Sequence of chain 1.A:
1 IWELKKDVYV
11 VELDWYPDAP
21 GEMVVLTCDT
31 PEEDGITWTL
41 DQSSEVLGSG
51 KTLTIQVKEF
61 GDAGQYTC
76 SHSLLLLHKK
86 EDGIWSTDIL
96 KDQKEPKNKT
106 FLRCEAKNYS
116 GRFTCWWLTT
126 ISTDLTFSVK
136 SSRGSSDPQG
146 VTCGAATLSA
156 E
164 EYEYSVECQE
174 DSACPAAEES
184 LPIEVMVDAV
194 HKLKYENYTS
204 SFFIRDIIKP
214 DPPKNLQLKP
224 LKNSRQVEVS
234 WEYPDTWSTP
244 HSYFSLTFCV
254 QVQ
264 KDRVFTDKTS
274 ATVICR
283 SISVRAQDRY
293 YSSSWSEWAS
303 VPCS

Binding-site contacts:
Ligand atom C2 contacts residue ASN200 of chain 1.A at 2.4 Å.
Ligand atom O4 contacts residue TRP2 of chain 1.A at 3.7 Å.
Ligand atom C6 contacts residue HIS83 of chain 1.A at 3.5 Å.
Ligand atom O5 contacts residue TYR198 of chain 1.A at 4.2 Å.
Ligand atom C5 contacts residue TRP2 of chain 1.A at 3.5 Å (hydrophobic).
Ligand atom C7 contacts residue TYR198 of chain 1.A at 4.1 Å (hydrophobic).
Ligand atom O5 contacts residue HIS83 of chain 1.A at 3.6 Å (h-bond).
Ligand atom O7 contacts residue ASN200 of chain 1.A at 3.8 Å.
Ligand atom C3 contacts residue TRP2 of chain 1.A at 4.0 Å (hydrophobic).
Ligand atom C8 contacts residue GLU12 of chain 1.A at 3.8 Å.
Ligand atom C4 contacts residue TRP2 of chain 1.A at 4.0 Å (hydrophobic).
Ligand atom O7 contacts residue TYR198 of chain 1.A at 3.7 Å.
Ligand atom C3 contacts residue ASN200 of chain 1.A at 3.8 Å.
Ligand atom C1 contacts residue TYR198 of chain 1.A at 4.0 Å (hydrophobic).
Ligand atom O6 contacts residue TRP2 of chain 1.A at 3.6 Å.
Ligand atom C5 contacts residue HIS83 of chain 1.A at 4.2 Å.
Ligand atom C6 contacts residue TRP90 of chain 1.A at 3.8 Å (hydrophobic).
Ligand atom C2 contacts residue TYR198 of chain 1.A at 3.9 Å (hydrophobic).
Ligand atom C6 contacts residue TRP2 of chain 1.A at 4.0 Å (hydrophobic).
Ligand atom N2 contacts residue ASN200 of chain 1.A at 2.9 Å (h-bond).
Ligand atom N2 contacts residue TYR198 of chain 1.A at 4.3 Å.
Ligand atom C1 contacts residue ASN200 of chain 1.A at 1.4 Å.
Ligand atom O6 contacts residue GLU12 of chain 1.A at 2.9 Å (salt-bridge).
Ligand atom C1 contacts residue TRP2 of chain 1.A at 3.8 Å (hydrophobic).
Ligand atom O5 contacts residue TRP2 of chain 1.A at 4.0 Å.
Ligand atom C4 contacts residue ASN200 of chain 1.A at 4.2 Å.
Ligand atom C3 contacts residue GLU12 of chain 1.A at 3.8 Å.
Ligand atom O7 contacts residue ASP191 of chain 1.A at 3.5 Å (salt-bridge).
Ligand atom C6 contacts residue GLU12 of chain 1.A at 3.7 Å.
Ligand atom C7 contacts residue GLU12 of chain 1.A at 4.2 Å.
Ligand atom O5 contacts residue ASN200 of chain 1.A at 2.3 Å (h-bond).
Ligand atom O6 contacts residue TRP90 of chain 1.A at 4.1 Å.
Ligand atom C2 contacts residue GLU12 of chain 1.A at 3.7 Å.
Ligand atom O6 contacts residue HIS83 of chain 1.A at 2.7 Å.
Ligand atom C2 contacts residue TRP2 of chain 1.A at 4.4 Å (hydrophobic).
Ligand atom C5 contacts residue ASN200 of chain 1.A at 3.7 Å.
Ligand atom N2 contacts residue GLU12 of chain 1.A at 3.2 Å (salt-bridge).
Ligand atom C1 contacts residue GLU12 of chain 1.A at 3.5 Å.
Ligand atom C7 contacts residue ASN200 of chain 1.A at 3.7 Å.
Ligand atom O4 contacts residue GLU12 of chain 1.A at 4.2 Å.

A protein and the small-molecule ligand that binds it are described below.
Small molecule (SMILES): CC(=O)N[C@H]1[C@H](O[C@H]2[C@H](O)[C@@H](NC(C)=O)CO[C@@H]2CO)O[C@H](CO)[C@@H](O[C@@H]2O[C@H](CO)[C@@H](O)[C@H](O)[C@@H]2O)[C@@H]1O